A protein and the small-molecule ligand that binds it are described below.
Small molecule (SMILES): C[C@H](O)COCC(COC[C@@H](C)O)(COC[C@@H](C)O)COC[C@@H](C)O

Binding-site contacts:
Ligand atom CAC contacts residue TRP106 of chain 5.A at 3.6 Å (hydrophobic).
Ligand atom CAX contacts residue GLU418 of chain 2.A at 2.9 Å.
Ligand atom CAE contacts residue LYS102 of chain 5.A at 4.3 Å.
Ligand atom OAS contacts residue GLN103 of chain 5.A at 3.5 Å (h-bond).
Ligand atom CAB contacts residue GLU143 of chain 5.A at 3.8 Å.
Ligand atom OAO contacts residue TRP106 of chain 5.A at 3.9 Å.
Ligand atom OAS contacts residue TRP106 of chain 5.A at 4.1 Å.
Ligand atom CAT contacts residue TRP106 of chain 5.A at 4.3 Å (hydrophobic).
Ligand atom CAU contacts residue LYS110 of chain 5.A at 3.6 Å.
Ligand atom CAN contacts residue TRP106 of chain 5.A at 3.4 Å (hydrophobic).
Ligand atom CAT contacts residue LYS110 of chain 5.A at 3.5 Å.
Ligand atom OAV contacts residue LYS110 of chain 5.A at 2.9 Å (salt-bridge).
Ligand atom OAR contacts residue TRP147 of chain 5.A at 4.3 Å.
Ligand atom OAR contacts residue LYS110 of chain 5.A at 4.3 Å.
Ligand atom OAG contacts residue ASP99 of chain 5.A at 3.7 Å.
Ligand atom CAT contacts residue GLN107 of chain 5.A at 4.4 Å.
Ligand atom OAO contacts residue LYS110 of chain 5.A at 3.0 Å (salt-bridge).
Ligand atom CAI contacts residue GLU143 of chain 5.A at 4.0 Å.
Ligand atom CAY contacts residue LYS110 of chain 5.A at 3.1 Å.
Ligand atom CAM contacts residue TRP106 of chain 5.A at 4.3 Å (hydrophobic).
Ligand atom CAP contacts residue GLU421 of chain 2.A at 4.2 Å.
Ligand atom OAG contacts residue LYS102 of chain 5.A at 4.0 Å.
Ligand atom OAR contacts residue LEU417 of chain 2.A at 3.7 Å.
Ligand atom CAN contacts residue LYS110 of chain 5.A at 4.1 Å.
Ligand atom CAQ contacts residue GLU418 of chain 2.A at 4.2 Å.
Ligand atom OAR contacts residue TRP106 of chain 5.A at 3.5 Å.
Ligand atom OAG contacts residue GLN103 of chain 5.A at 4.2 Å.
Ligand atom CAP contacts residue LYS110 of chain 5.A at 3.5 Å.
Ligand atom OAH contacts residue GLU143 of chain 5.A at 4.4 Å.
Ligand atom CAE contacts residue GLN103 of chain 5.A at 4.1 Å.
Ligand atom OAS contacts residue GLN107 of chain 5.A at 3.6 Å (h-bond).
Ligand atom CAX contacts residue LEU417 of chain 2.A at 4.4 Å (hydrophobic).
Ligand atom CAW contacts residue LYS110 of chain 5.A at 4.0 Å.

Sequence of chain 5.A:
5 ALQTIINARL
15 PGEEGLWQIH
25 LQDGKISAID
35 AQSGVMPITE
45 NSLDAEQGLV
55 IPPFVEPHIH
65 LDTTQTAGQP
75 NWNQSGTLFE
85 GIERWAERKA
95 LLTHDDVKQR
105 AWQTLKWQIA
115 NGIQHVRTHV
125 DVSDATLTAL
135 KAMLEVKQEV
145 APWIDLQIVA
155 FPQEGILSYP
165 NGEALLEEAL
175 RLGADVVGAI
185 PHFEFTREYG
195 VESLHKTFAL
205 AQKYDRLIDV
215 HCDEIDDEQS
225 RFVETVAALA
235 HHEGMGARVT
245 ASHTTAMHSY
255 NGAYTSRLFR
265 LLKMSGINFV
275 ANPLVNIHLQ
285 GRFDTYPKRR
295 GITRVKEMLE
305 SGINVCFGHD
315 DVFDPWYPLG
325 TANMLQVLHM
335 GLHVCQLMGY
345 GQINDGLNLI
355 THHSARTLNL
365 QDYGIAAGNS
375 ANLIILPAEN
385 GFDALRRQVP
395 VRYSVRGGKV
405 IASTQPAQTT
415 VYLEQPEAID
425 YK

Sequence of chain 2.A:
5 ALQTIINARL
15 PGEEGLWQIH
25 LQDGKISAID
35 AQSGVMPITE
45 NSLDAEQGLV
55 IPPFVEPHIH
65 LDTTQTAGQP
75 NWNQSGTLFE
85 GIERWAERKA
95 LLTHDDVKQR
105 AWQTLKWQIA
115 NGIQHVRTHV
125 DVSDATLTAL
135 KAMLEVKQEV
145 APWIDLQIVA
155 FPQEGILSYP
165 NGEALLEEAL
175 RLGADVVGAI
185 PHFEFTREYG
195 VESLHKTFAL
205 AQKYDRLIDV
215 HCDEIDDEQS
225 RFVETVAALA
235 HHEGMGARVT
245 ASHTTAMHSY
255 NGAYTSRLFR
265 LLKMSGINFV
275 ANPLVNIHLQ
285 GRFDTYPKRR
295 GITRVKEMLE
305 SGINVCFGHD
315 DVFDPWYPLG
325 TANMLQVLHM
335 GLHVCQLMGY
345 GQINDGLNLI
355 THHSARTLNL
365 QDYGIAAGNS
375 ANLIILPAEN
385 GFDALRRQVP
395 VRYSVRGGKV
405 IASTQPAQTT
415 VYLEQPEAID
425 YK